Sequence of chain 1.A:
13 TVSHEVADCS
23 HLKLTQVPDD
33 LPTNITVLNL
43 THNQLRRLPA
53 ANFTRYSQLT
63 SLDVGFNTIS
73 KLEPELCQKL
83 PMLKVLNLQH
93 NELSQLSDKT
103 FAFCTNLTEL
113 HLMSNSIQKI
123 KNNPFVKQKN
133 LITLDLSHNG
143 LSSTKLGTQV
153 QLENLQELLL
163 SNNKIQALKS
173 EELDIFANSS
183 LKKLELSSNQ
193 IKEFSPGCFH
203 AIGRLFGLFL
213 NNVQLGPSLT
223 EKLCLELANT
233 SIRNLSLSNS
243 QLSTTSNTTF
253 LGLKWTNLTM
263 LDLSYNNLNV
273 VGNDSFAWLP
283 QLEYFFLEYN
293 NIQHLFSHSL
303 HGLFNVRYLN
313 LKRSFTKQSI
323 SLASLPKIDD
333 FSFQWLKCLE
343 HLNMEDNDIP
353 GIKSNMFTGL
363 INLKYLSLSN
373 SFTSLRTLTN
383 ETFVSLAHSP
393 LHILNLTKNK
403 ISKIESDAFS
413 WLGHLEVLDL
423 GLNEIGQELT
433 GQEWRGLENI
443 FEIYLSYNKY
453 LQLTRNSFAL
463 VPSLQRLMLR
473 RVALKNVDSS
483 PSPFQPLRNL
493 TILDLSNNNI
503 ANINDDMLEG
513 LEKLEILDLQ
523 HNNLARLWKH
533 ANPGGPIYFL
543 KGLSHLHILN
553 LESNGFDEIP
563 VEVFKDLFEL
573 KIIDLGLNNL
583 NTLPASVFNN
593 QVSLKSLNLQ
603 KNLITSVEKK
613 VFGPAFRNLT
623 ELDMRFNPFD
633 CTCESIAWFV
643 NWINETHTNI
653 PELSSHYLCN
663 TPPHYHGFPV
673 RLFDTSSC

The protein below binds the small molecule below.
Small molecule (SMILES): CC(=O)N[C@@H]1[C@@H](O)[C@H](O)[C@@H](CO)O[C@H]1O

Binding-site contacts:
Ligand atom O6 contacts residue MET84 of chain 1.A at 3.8 Å.
Ligand atom C2 contacts residue PRO83 of chain 1.A at 3.8 Å (hydrophobic).
Ligand atom C8 contacts residue THR107 of chain 1.A at 4.2 Å.
Ligand atom O7 contacts residue ASN108 of chain 1.A at 3.4 Å (h-bond).
Ligand atom O5 contacts residue PRO83 of chain 1.A at 3.0 Å (h-bond).
Ligand atom C6 contacts residue MET84 of chain 1.A at 3.6 Å (hydrophobic).
Ligand atom C8 contacts residue ASN108 of chain 1.A at 3.6 Å.
Ligand atom C5 contacts residue MET84 of chain 1.A at 4.5 Å (hydrophobic).
Ligand atom C1 contacts residue PRO83 of chain 1.A at 3.2 Å (hydrophobic).
Ligand atom C7 contacts residue THR107 of chain 1.A at 4.2 Å.
Ligand atom C4 contacts residue ASN108 of chain 1.A at 4.1 Å.
Ligand atom C2 contacts residue ASN108 of chain 1.A at 2.3 Å.
Ligand atom O7 contacts residue THR107 of chain 1.A at 3.9 Å.
Ligand atom C1 contacts residue ASN108 of chain 1.A at 1.4 Å.
Ligand atom O5 contacts residue ASN108 of chain 1.A at 2.4 Å (h-bond).
Ligand atom C7 contacts residue ASN108 of chain 1.A at 3.1 Å.
Ligand atom N2 contacts residue ASN108 of chain 1.A at 2.8 Å (h-bond).
Ligand atom O5 contacts residue MET84 of chain 1.A at 3.7 Å.
Ligand atom C3 contacts residue ASN108 of chain 1.A at 3.7 Å.
Ligand atom C5 contacts residue PRO83 of chain 1.A at 4.3 Å (hydrophobic).
Ligand atom C5 contacts residue ASN108 of chain 1.A at 3.6 Å.
Ligand atom O6 contacts residue LYS86 of chain 1.A at 4.3 Å.